Sequence of chain 2.A:
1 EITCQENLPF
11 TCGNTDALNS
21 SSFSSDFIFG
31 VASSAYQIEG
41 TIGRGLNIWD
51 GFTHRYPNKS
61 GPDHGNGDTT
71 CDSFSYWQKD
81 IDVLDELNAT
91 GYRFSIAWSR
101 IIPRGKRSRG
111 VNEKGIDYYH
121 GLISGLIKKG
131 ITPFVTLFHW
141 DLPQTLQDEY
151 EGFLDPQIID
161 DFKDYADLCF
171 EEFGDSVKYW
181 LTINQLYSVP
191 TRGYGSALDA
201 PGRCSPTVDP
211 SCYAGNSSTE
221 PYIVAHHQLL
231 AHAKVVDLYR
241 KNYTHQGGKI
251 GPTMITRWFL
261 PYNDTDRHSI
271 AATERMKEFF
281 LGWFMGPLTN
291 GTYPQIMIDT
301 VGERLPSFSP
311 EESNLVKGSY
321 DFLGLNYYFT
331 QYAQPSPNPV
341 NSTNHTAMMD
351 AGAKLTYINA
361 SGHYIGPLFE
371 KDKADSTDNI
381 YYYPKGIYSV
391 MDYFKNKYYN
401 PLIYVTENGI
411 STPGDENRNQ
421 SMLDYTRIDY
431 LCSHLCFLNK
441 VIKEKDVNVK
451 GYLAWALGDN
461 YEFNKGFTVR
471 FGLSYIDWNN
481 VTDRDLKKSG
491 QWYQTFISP

Binding-site contacts:
Ligand atom O7 contacts residue TYR262 of chain 2.A at 3.7 Å.
Ligand atom O7 contacts residue PRO261 of chain 2.A at 4.4 Å.
Ligand atom C7 contacts residue TYR262 of chain 2.A at 3.9 Å (hydrophobic).
Ligand atom C7 contacts residue ASN263 of chain 2.A at 4.0 Å.
Ligand atom O3 contacts residue ASP264 of chain 2.A at 4.3 Å.
Ligand atom C1 contacts residue ASN359 of chain 2.A at 1.5 Å.
Ligand atom C8 contacts residue ALA360 of chain 2.A at 4.0 Å (hydrophobic).
Ligand atom C5 contacts residue ASN359 of chain 2.A at 3.6 Å.
Ligand atom C1 contacts residue HIS363 of chain 2.A at 3.8 Å.
Ligand atom C4 contacts residue ASN359 of chain 2.A at 4.2 Å.
Ligand atom C1 contacts residue SER361 of chain 2.A at 3.5 Å.
Ligand atom O5 contacts residue TYR332 of chain 2.A at 4.2 Å.
Ligand atom C8 contacts residue SER361 of chain 2.A at 4.1 Å.
Ligand atom O7 contacts residue ASN263 of chain 2.A at 3.5 Å.
Ligand atom C8 contacts residue ASP264 of chain 2.A at 4.2 Å.
Ligand atom N2 contacts residue SER361 of chain 2.A at 3.0 Å (h-bond).
Ligand atom C2 contacts residue ASN359 of chain 2.A at 2.5 Å.
Ligand atom C6 contacts residue HIS363 of chain 2.A at 3.5 Å.
Ligand atom O6 contacts residue HIS363 of chain 2.A at 4.0 Å.
Ligand atom C7 contacts residue ASP264 of chain 2.A at 3.8 Å.
Ligand atom O7 contacts residue ASP264 of chain 2.A at 2.9 Å (salt-bridge).
Ligand atom C3 contacts residue ASN359 of chain 2.A at 3.8 Å.
Ligand atom C2 contacts residue SER361 of chain 2.A at 3.6 Å.
Ligand atom O7 contacts residue ASN359 of chain 2.A at 3.8 Å.
Ligand atom C5 contacts residue HIS363 of chain 2.A at 3.9 Å.
Ligand atom O5 contacts residue ASN359 of chain 2.A at 2.3 Å (h-bond).
Ligand atom C7 contacts residue ASN359 of chain 2.A at 3.5 Å.
Ligand atom C7 contacts residue SER361 of chain 2.A at 4.1 Å.
Ligand atom N2 contacts residue ASN359 of chain 2.A at 2.9 Å (h-bond).
Ligand atom C3 contacts residue SER361 of chain 2.A at 3.8 Å.
Ligand atom C8 contacts residue TYR262 of chain 2.A at 4.0 Å (hydrophobic).
Ligand atom O5 contacts residue HIS363 of chain 2.A at 3.6 Å.
Ligand atom C8 contacts residue ASN263 of chain 2.A at 3.5 Å.

A small-molecule ligand and the protein it binds are described below.
Small molecule (SMILES): CC(=O)N[C@H]1[C@H](O[C@H]2[C@H](O)[C@@H](NC(C)=O)CO[C@@H]2CO)O[C@H](CO)[C@@H](O)[C@@H]1O